Binding-site contacts:
Ligand atom C17 contacts residue ARG38 of chain 2.A at 4.0 Å.
Ligand atom O22 contacts residue GLN26 of chain 2.A at 4.1 Å.
Ligand atom O14 contacts residue SER35 of chain 2.A at 3.9 Å.
Ligand atom O31 contacts residue SER16 of chain 2.A at 2.8 Å (h-bond).
Ligand atom C7 contacts residue VAL49 of chain 2.A at 4.3 Å (hydrophobic).
Ligand atom C16 contacts residue ARG38 of chain 2.A at 3.9 Å.
Ligand atom C2 contacts residue TMI1 of chain 2.E at 3.5 Å.
Ligand atom C15 contacts residue ARG38 of chain 2.A at 3.5 Å.
Ligand atom C8 contacts residue TMI1 of chain 2.E at 3.3 Å.
Ligand atom C11 contacts residue LEU32 of chain 2.A at 4.2 Å (hydrophobic).
Ligand atom O12 contacts residue SER35 of chain 2.A at 3.6 Å.
Ligand atom C30 contacts residue LEU18 of chain 2.A at 3.4 Å (hydrophobic).
Ligand atom O20 contacts residue PRO15 of chain 2.A at 3.7 Å.
Ligand atom C19 contacts residue PRO15 of chain 2.A at 3.4 Å (hydrophobic).
Ligand atom C1 contacts residue LEU39 of chain 2.A at 3.8 Å (hydrophobic).
Ligand atom O31 contacts residue PRO15 of chain 2.A at 4.3 Å.
Ligand atom C9 contacts residue PHE370 of chain 2.A at 4.1 Å (hydrophobic).
Ligand atom C11 contacts residue PHE346 of chain 2.A at 3.8 Å (hydrophobic).
Ligand atom O20 contacts residue SER16 of chain 2.A at 4.1 Å.
Ligand atom C7 contacts residue TMI1 of chain 2.E at 3.5 Å.
Ligand atom C30 contacts residue PRO19 of chain 2.A at 4.1 Å (hydrophobic).
Ligand atom C3 contacts residue TMI1 of chain 2.E at 3.8 Å.
Ligand atom C9 contacts residue PHE346 of chain 2.A at 4.0 Å (hydrophobic).
Ligand atom C17 contacts residue SER35 of chain 2.A at 3.9 Å.
Ligand atom C15 contacts residue SER35 of chain 2.A at 4.1 Å.
Ligand atom C4 contacts residue LEU32 of chain 2.A at 3.4 Å (hydrophobic).
Ligand atom C1 contacts residue SER35 of chain 2.A at 3.9 Å.
Ligand atom C2 contacts residue VAL49 of chain 2.A at 4.2 Å (hydrophobic).
Ligand atom C10 contacts residue PHE346 of chain 2.A at 3.5 Å (hydrophobic).
Ligand atom C6 contacts residue VAL58 of chain 2.A at 4.1 Å (hydrophobic).
Ligand atom C13 contacts residue SER35 of chain 2.A at 3.0 Å.
Ligand atom C3 contacts residue LEU32 of chain 2.A at 4.0 Å (hydrophobic).
Ligand atom C30 contacts residue SER16 of chain 2.A at 4.0 Å.
Ligand atom O31 contacts residue LEU18 of chain 2.A at 3.2 Å (h-bond).
Ligand atom O23 contacts residue ARG38 of chain 2.A at 3.5 Å (salt-bridge).
Ligand atom C8 contacts residue PHE370 of chain 2.A at 4.3 Å (hydrophobic).
Ligand atom C11 contacts residue PHE36 of chain 2.A at 4.1 Å (hydrophobic).
Ligand atom C19 contacts residue ARG38 of chain 2.A at 4.3 Å.
Ligand atom C18 contacts residue SER35 of chain 2.A at 3.6 Å.
Ligand atom O22 contacts residue SER35 of chain 2.A at 3.5 Å (h-bond).

The protein below binds the small molecule below.
Small molecule (SMILES): OC[C@H]1O[C@H](O[C@H]2[C@H](O)[C@@H](O)[C@H](OCCCCCC3CCCCC3)O[C@@H]2CO)[C@H](O)[C@@H](O)[C@@H]1O

Sequence of chain 2.A:
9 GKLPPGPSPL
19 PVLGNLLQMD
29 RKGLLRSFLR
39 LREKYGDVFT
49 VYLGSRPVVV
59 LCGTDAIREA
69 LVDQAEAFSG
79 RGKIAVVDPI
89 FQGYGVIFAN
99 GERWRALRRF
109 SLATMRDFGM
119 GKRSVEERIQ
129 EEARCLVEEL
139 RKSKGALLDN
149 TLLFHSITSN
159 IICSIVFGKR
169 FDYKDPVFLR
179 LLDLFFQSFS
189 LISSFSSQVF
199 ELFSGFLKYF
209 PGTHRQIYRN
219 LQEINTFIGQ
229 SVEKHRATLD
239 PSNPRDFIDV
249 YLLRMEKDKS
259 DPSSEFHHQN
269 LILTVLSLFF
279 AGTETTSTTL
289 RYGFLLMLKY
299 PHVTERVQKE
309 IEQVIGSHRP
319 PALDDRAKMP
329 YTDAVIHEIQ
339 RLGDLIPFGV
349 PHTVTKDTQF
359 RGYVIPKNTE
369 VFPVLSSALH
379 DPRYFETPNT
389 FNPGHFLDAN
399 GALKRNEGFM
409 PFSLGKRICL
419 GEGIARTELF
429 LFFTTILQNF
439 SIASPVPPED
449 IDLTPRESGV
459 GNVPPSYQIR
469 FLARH